The protein below binds the small molecule below.
Small molecule (SMILES): CC(C)n1ncc2cnc(Nc3cc([C@@H]4CCNC4)nc(N4CCC(F)(F)C4)n3)cc21

Sequence of chain 1.A:
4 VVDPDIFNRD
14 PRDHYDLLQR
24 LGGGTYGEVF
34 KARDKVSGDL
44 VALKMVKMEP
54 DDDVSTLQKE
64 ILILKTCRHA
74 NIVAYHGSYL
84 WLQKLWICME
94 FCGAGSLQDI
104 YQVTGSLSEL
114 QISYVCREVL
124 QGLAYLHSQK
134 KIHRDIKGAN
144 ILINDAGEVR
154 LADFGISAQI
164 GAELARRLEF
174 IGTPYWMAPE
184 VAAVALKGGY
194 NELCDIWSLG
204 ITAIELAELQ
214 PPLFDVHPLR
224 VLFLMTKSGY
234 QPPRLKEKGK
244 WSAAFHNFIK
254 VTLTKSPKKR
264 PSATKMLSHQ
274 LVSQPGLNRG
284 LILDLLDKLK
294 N

Binding-site contacts:
Ligand atom F25 contacts residue VAL32 of chain 1.A at 3.5 Å.
Ligand atom N19 contacts residue LEU24 of chain 1.A at 3.8 Å.
Ligand atom N8 contacts residue CYS95 of chain 1.A at 3.0 Å (h-bond).
Ligand atom C14 contacts residue CYS95 of chain 1.A at 3.6 Å (hydrophobic).
Ligand atom C27 contacts residue GLY96 of chain 1.A at 3.6 Å.
Ligand atom C22 contacts residue EDO1 of chain 1.D at 3.7 Å.
Ligand atom C7 contacts residue CYS95 of chain 1.A at 3.8 Å (hydrophobic).
Ligand atom C9 contacts residue CYS95 of chain 1.A at 3.5 Å (hydrophobic).
Ligand atom C10 contacts residue ALA45 of chain 1.A at 3.6 Å (hydrophobic).
Ligand atom C9 contacts residue GLU93 of chain 1.A at 3.1 Å.
Ligand atom N19 contacts residue EDO1 of chain 1.D at 3.7 Å.
Ligand atom C31 contacts residue ALA97 of chain 1.A at 3.7 Å (hydrophobic).
Ligand atom F26 contacts residue VAL32 of chain 1.A at 3.4 Å.
Ligand atom N8 contacts residue PHE94 of chain 1.A at 3.9 Å.
Ligand atom N13 contacts residue CYS95 of chain 1.A at 2.9 Å (h-bond).
Ligand atom C18 contacts residue EDO1 of chain 1.D at 3.6 Å.
Ligand atom C10 contacts residue LEU145 of chain 1.A at 3.4 Å (hydrophobic).
Ligand atom C5 contacts residue LEU145 of chain 1.A at 3.5 Å (hydrophobic).
Ligand atom C6 contacts residue LEU145 of chain 1.A at 3.8 Å (hydrophobic).
Ligand atom N8 contacts residue ALA45 of chain 1.A at 3.8 Å.
Ligand atom C9 contacts residue ALA45 of chain 1.A at 3.5 Å (hydrophobic).
Ligand atom C15 contacts residue GLY98 of chain 1.A at 3.5 Å.
Ligand atom F25 contacts residue TYR29 of chain 1.A at 3.1 Å.
Ligand atom C24 contacts residue EDO1 of chain 1.D at 3.7 Å.
Ligand atom N12 contacts residue MET92 of chain 1.A at 3.4 Å.
Ligand atom C21 contacts residue LEU24 of chain 1.A at 3.5 Å (hydrophobic).
Ligand atom F26 contacts residue LEU24 of chain 1.A at 3.3 Å.
Ligand atom C11 contacts residue LEU145 of chain 1.A at 3.9 Å (hydrophobic).
Ligand atom F25 contacts residue EDO1 of chain 1.D at 3.6 Å.
Ligand atom N20 contacts residue EDO1 of chain 1.D at 3.5 Å.
Ligand atom C21 contacts residue EDO1 of chain 1.D at 3.9 Å.
Ligand atom C11 contacts residue MET92 of chain 1.A at 3.7 Å (hydrophobic).
Ligand atom C3 contacts residue EDO1 of chain 1.D at 3.5 Å.
Ligand atom N13 contacts residue PHE94 of chain 1.A at 3.6 Å.
Ligand atom F26 contacts residue GLY25 of chain 1.A at 3.1 Å.
Ligand atom C16 contacts residue GLY98 of chain 1.A at 3.7 Å.
Ligand atom C1 contacts residue VAL32 of chain 1.A at 3.8 Å (hydrophobic).
Ligand atom C9 contacts residue LEU145 of chain 1.A at 3.6 Å (hydrophobic).
Ligand atom C15 contacts residue CYS95 of chain 1.A at 3.3 Å (hydrophobic).
Ligand atom C31 contacts residue GLY98 of chain 1.A at 3.8 Å.